A small-molecule ligand and the protein it binds are described below.
Small molecule (SMILES): CC(=O)N[C@@H]1[C@@H](O)[C@H](O)[C@@H](CO)O[C@H]1O

Binding-site contacts:
Ligand atom N2 contacts residue ASN42 of chain 1.A at 3.1 Å (h-bond).
Ligand atom C1 contacts residue SER24 of chain 1.A at 3.8 Å.
Ligand atom C5 contacts residue ASN42 of chain 1.A at 3.7 Å.
Ligand atom C3 contacts residue SER24 of chain 1.A at 4.1 Å.
Ligand atom C2 contacts residue SER24 of chain 1.A at 3.8 Å.
Ligand atom C8 contacts residue SER24 of chain 1.A at 3.7 Å.
Ligand atom C7 contacts residue SER24 of chain 1.A at 3.8 Å.
Ligand atom C3 contacts residue ASN42 of chain 1.A at 3.9 Å.
Ligand atom C7 contacts residue ASN42 of chain 1.A at 3.7 Å.
Ligand atom C4 contacts residue ASN42 of chain 1.A at 4.2 Å.
Ligand atom C7 contacts residue ARG25 of chain 1.A at 4.3 Å.
Ligand atom C2 contacts residue ASN42 of chain 1.A at 2.5 Å.
Ligand atom O7 contacts residue ASP43 of chain 1.A at 4.5 Å.
Ligand atom N2 contacts residue SER24 of chain 1.A at 2.9 Å (h-bond).
Ligand atom C1 contacts residue ASN42 of chain 1.A at 1.4 Å.
Ligand atom O7 contacts residue ARG25 of chain 1.A at 4.2 Å.
Ligand atom N2 contacts residue ARG25 of chain 1.A at 4.2 Å.
Ligand atom C8 contacts residue ARG25 of chain 1.A at 4.1 Å.
Ligand atom C8 contacts residue TRP23 of chain 1.A at 3.2 Å (hydrophobic).
Ligand atom O5 contacts residue ASN42 of chain 1.A at 2.3 Å (h-bond).
Ligand atom O7 contacts residue ASN42 of chain 1.A at 3.9 Å.

Sequence of chain 1.A:
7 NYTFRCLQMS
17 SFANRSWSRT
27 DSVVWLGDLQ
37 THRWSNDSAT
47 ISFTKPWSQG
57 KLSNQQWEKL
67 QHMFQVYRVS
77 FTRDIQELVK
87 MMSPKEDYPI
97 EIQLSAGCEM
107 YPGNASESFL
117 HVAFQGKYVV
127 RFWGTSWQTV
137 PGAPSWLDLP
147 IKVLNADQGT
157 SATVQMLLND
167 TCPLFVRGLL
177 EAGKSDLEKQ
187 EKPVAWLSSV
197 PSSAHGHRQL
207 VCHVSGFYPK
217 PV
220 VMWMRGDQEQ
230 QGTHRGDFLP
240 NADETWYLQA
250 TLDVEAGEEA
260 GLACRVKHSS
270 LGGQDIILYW